Sequence of chain 1.A:
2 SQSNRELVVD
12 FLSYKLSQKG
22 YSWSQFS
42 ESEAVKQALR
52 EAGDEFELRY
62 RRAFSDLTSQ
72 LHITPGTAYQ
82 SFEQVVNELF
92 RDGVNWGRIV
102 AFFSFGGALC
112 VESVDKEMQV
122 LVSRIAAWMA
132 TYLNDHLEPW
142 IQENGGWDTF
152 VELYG

Binding-site contacts:
Ligand atom O3 contacts residue ARG60 of chain 1.B at 3.8 Å.
Ligand atom C5 contacts residue ARG60 of chain 1.B at 3.7 Å.
Ligand atom F contacts residue ALA64 of chain 1.A at 3.4 Å.
Ligand atom S contacts residue TYR61 of chain 1.B at 1.9 Å (h-bond).
Ligand atom C9 contacts residue LEU90 of chain 1.A at 4.0 Å (hydrophobic).
Ligand atom C5 contacts residue TYR61 of chain 1.B at 3.4 Å (hydrophobic).
Ligand atom C12 contacts residue ARG60 of chain 1.B at 3.7 Å.
Ligand atom C7 contacts residue TYR61 of chain 1.B at 3.9 Å (hydrophobic).
Ligand atom C7 contacts residue PHE57 of chain 1.A at 3.5 Å (hydrophobic).
Ligand atom F contacts residue PHE57 of chain 1.A at 3.2 Å.
Ligand atom C10 contacts residue LEU90 of chain 1.A at 3.5 Å (hydrophobic).
Ligand atom C contacts residue ARG99 of chain 1.A at 3.2 Å.
Ligand atom C11 contacts residue TYR61 of chain 1.B at 2.6 Å (hydrophobic).
Ligand atom O3 contacts residue TYR61 of chain 1.B at 2.1 Å (h-bond).
Ligand atom O contacts residue LEU90 of chain 1.A at 3.7 Å.
Ligand atom C12 contacts residue ARG99 of chain 1.A at 3.9 Å.
Ligand atom C11 contacts residue ARG60 of chain 1.B at 3.5 Å.
Ligand atom O contacts residue GLU89 of chain 1.A at 3.8 Å.
Ligand atom C4 contacts residue ARG60 of chain 1.B at 3.8 Å.
Ligand atom C8 contacts residue ALA64 of chain 1.A at 3.8 Å (hydrophobic).
Ligand atom C1 contacts residue ARG99 of chain 1.A at 3.7 Å.
Ligand atom C10 contacts residue ARG60 of chain 1.B at 3.3 Å.
Ligand atom O2 contacts residue TYR61 of chain 1.B at 3.1 Å (h-bond).
Ligand atom O contacts residue ARG92 of chain 1.A at 3.6 Å.
Ligand atom O contacts residue ASP93 of chain 1.A at 3.0 Å (salt-bridge).
Ligand atom O contacts residue ARG99 of chain 1.A at 3.7 Å.
Ligand atom C2 contacts residue LEU90 of chain 1.A at 3.2 Å (hydrophobic).
Ligand atom C12 contacts residue TYR61 of chain 1.B at 3.5 Å (hydrophobic).
Ligand atom C2 contacts residue ARG92 of chain 1.A at 3.6 Å.
Ligand atom C4 contacts residue TYR61 of chain 1.B at 3.2 Å (hydrophobic).
Ligand atom C1 contacts residue LEU90 of chain 1.A at 3.9 Å (hydrophobic).
Ligand atom F contacts residue TYR61 of chain 1.A at 3.8 Å.
Ligand atom C2 contacts residue GLU89 of chain 1.A at 3.4 Å.
Ligand atom C6 contacts residue TYR61 of chain 1.B at 3.5 Å (hydrophobic).
Ligand atom C8 contacts residue PHE57 of chain 1.A at 3.7 Å (hydrophobic).
Ligand atom O1 contacts residue ASP93 of chain 1.A at 2.7 Å (salt-bridge).
Ligand atom O1 contacts residue ARG99 of chain 1.A at 2.9 Å (salt-bridge).
Ligand atom C contacts residue ASP93 of chain 1.A at 3.1 Å.
Ligand atom F contacts residue PHE65 of chain 1.A at 3.1 Å.
Ligand atom C3 contacts residue LEU90 of chain 1.A at 3.6 Å (hydrophobic).

The small molecule below binds the protein below.
Small molecule (SMILES): O=C(O)c1ccc(-c2ccc(F)cc2)c(S(=O)(=O)F)c1

Sequence of chain 1.B:
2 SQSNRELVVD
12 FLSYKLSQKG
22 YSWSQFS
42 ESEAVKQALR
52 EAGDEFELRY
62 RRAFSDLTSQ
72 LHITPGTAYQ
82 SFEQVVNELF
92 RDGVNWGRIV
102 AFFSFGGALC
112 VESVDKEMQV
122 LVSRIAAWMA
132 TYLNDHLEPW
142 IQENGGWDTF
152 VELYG